This protein binds this small molecule.
Small molecule (SMILES): CC(=O)N[C@@H]1[C@@H](O)[C@H](O)[C@@H](CO)O[C@H]1O

Sequence of chain 1.B:
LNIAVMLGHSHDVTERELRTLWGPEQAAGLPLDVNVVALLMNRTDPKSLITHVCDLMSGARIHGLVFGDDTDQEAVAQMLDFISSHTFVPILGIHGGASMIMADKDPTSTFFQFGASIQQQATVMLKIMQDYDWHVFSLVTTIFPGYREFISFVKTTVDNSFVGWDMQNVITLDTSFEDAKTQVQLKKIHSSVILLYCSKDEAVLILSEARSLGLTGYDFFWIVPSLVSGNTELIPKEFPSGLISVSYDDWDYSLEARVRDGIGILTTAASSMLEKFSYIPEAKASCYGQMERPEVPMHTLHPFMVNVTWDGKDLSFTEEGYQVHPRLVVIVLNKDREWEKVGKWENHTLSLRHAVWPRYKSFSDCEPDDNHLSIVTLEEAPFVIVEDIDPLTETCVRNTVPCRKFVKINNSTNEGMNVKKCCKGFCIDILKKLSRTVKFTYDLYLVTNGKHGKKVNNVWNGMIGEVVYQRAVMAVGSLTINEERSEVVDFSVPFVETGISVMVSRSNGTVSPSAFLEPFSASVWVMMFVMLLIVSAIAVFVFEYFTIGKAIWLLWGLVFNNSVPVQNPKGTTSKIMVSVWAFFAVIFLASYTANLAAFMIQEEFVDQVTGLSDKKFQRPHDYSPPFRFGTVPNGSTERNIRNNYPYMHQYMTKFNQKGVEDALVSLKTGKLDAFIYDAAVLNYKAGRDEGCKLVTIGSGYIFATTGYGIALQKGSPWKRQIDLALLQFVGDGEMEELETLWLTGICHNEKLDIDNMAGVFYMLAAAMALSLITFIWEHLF

Binding-site contacts:
Ligand atom O5 contacts residue ASN380 of chain 1.B at 2.3 Å (h-bond).
Ligand atom C3 contacts residue ASN380 of chain 1.B at 3.8 Å.
Ligand atom C5 contacts residue ASN380 of chain 1.B at 3.6 Å.
Ligand atom O7 contacts residue ASN380 of chain 1.B at 3.2 Å (h-bond).
Ligand atom C7 contacts residue ASN380 of chain 1.B at 3.4 Å.
Ligand atom C2 contacts residue ASN380 of chain 1.B at 2.5 Å.
Ligand atom C4 contacts residue ASN380 of chain 1.B at 4.2 Å.
Ligand atom C1 contacts residue ASN380 of chain 1.B at 1.5 Å.
Ligand atom O6 contacts residue HIS381 of chain 1.B at 4.2 Å.
Ligand atom N2 contacts residue ASN380 of chain 1.B at 3.0 Å (h-bond).